Binding-site contacts:
Ligand atom C7 contacts residue ASN657 of chain 1.C at 3.3 Å.
Ligand atom C8 contacts residue ASN657 of chain 1.C at 4.4 Å.
Ligand atom C2 contacts residue ASN657 of chain 1.C at 2.5 Å.
Ligand atom C5 contacts residue ASN657 of chain 1.C at 3.7 Å.
Ligand atom C1 contacts residue ASN657 of chain 1.C at 1.4 Å.
Ligand atom O5 contacts residue ASN657 of chain 1.C at 2.4 Å (h-bond).
Ligand atom C4 contacts residue ASN657 of chain 1.C at 4.2 Å.
Ligand atom N2 contacts residue ASN657 of chain 1.C at 2.9 Å (h-bond).
Ligand atom C3 contacts residue ASN657 of chain 1.C at 3.8 Å.
Ligand atom O7 contacts residue ASN657 of chain 1.C at 3.3 Å (h-bond).

This protein binds this small molecule.
Small molecule (SMILES): CC(=O)N[C@@H]1[C@@H](O)[C@H](O)[C@@H](CO)O[C@H]1O

Sequence of chain 1.C:
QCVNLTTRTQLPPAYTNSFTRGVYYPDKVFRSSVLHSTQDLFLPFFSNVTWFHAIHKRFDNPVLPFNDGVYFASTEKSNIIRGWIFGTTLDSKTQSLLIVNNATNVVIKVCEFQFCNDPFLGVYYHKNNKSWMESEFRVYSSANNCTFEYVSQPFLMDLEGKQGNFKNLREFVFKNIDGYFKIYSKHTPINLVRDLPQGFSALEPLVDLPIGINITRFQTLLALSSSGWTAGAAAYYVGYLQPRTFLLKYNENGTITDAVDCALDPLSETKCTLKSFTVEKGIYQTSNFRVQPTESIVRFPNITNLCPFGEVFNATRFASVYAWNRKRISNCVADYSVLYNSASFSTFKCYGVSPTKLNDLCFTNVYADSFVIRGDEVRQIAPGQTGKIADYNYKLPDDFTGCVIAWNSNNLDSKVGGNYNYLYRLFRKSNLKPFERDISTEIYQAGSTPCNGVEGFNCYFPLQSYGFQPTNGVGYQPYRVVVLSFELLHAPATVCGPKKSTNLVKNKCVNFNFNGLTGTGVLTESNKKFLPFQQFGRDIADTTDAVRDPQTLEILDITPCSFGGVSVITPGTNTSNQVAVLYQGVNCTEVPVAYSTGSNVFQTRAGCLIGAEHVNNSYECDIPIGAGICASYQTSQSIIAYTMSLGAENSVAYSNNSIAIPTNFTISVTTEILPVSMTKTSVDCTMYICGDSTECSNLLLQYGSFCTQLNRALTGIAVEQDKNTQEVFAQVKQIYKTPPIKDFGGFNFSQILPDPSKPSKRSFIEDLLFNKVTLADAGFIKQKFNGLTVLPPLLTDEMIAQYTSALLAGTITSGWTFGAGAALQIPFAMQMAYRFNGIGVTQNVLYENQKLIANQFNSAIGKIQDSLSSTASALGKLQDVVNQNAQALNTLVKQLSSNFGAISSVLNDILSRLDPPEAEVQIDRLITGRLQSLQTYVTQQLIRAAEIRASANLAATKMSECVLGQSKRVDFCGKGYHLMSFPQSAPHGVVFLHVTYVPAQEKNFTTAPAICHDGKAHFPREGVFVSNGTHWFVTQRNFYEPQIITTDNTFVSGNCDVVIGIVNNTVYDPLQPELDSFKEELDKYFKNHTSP